Sequence of chain 4.E:
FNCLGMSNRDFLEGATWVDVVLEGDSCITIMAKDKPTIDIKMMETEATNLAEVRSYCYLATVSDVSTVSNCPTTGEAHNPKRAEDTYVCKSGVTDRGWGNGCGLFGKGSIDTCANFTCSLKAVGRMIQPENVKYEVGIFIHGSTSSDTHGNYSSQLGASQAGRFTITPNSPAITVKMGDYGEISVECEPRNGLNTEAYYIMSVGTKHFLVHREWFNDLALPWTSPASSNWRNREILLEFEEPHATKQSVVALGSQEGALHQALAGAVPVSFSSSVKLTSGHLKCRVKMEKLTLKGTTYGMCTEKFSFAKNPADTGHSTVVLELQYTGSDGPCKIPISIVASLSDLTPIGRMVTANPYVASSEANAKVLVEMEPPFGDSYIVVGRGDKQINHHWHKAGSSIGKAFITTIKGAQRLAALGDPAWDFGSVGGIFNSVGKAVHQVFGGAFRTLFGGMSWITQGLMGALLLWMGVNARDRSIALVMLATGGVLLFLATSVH

A small-molecule ligand and the protein it binds are described below.
Small molecule (SMILES): CC(=O)N[C@@H]1[C@@H](O)[C@H](O)[C@@H](CO)O[C@H]1O

Binding-site contacts:
Ligand atom O6 contacts residue PHE119 of chain 4.E at 3.2 Å (h-bond).
Ligand atom O7 contacts residue ASN118 of chain 4.E at 3.4 Å (h-bond).
Ligand atom C3 contacts residue ASN118 of chain 4.E at 3.8 Å.
Ligand atom C6 contacts residue THR120 of chain 4.E at 4.0 Å.
Ligand atom N2 contacts residue ASN118 of chain 4.E at 2.9 Å (h-bond).
Ligand atom C4 contacts residue ASN118 of chain 4.E at 4.2 Å.
Ligand atom C7 contacts residue ASP67 of chain 4.E at 4.3 Å.
Ligand atom C5 contacts residue ASN118 of chain 4.E at 3.6 Å.
Ligand atom C1 contacts residue SER66 of chain 4.E at 4.4 Å.
Ligand atom C1 contacts residue ASN118 of chain 4.E at 1.4 Å.
Ligand atom C8 contacts residue TYR90 of chain 4.E at 3.6 Å (hydrophobic).
Ligand atom O7 contacts residue ASP67 of chain 4.E at 4.3 Å.
Ligand atom C2 contacts residue ASN118 of chain 4.E at 2.5 Å.
Ligand atom N2 contacts residue TYR90 of chain 4.E at 4.2 Å.
Ligand atom C7 contacts residue ASN118 of chain 4.E at 3.3 Å.
Ligand atom O5 contacts residue ASN118 of chain 4.E at 2.4 Å (h-bond).
Ligand atom O7 contacts residue SER66 of chain 4.E at 3.6 Å.
Ligand atom O6 contacts residue THR120 of chain 4.E at 3.5 Å (h-bond).
Ligand atom O5 contacts residue SER66 of chain 4.E at 4.3 Å.
Ligand atom O6 contacts residue ASN118 of chain 4.E at 4.1 Å.
Ligand atom C8 contacts residue ASN118 of chain 4.E at 4.3 Å.
Ligand atom C5 contacts residue THR120 of chain 4.E at 4.5 Å.
Ligand atom C8 contacts residue ASP67 of chain 4.E at 4.0 Å.
Ligand atom O5 contacts residue THR120 of chain 4.E at 3.7 Å.
Ligand atom C7 contacts residue TYR90 of chain 4.E at 4.2 Å (hydrophobic).
Ligand atom O6 contacts residue THR89 of chain 4.E at 3.8 Å.